Sequence of chain 1.A:
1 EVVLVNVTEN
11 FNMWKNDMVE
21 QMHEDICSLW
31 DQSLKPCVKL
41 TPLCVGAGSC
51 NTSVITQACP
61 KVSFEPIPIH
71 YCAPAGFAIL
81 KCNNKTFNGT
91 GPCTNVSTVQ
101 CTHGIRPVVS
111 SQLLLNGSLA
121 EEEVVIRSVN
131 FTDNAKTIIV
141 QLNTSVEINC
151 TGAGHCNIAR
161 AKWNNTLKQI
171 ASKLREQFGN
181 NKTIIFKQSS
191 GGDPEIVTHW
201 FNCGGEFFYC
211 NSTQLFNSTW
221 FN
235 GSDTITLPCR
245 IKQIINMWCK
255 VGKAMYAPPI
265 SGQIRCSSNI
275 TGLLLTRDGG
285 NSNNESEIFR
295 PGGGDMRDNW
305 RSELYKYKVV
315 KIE

Binding-site contacts:
Ligand atom C5 contacts residue ASN288 of chain 1.A at 3.5 Å.
Ligand atom C5 contacts residue SER286 of chain 1.A at 3.8 Å.
Ligand atom C2 contacts residue ASN287 of chain 1.A at 4.1 Å.
Ligand atom C1 contacts residue ASN288 of chain 1.A at 1.4 Å.
Ligand atom C4 contacts residue ASN288 of chain 1.A at 3.9 Å.
Ligand atom C7 contacts residue ASN288 of chain 1.A at 3.6 Å.
Ligand atom C6 contacts residue ASN288 of chain 1.A at 4.4 Å.
Ligand atom C4 contacts residue SER286 of chain 1.A at 3.2 Å.
Ligand atom N2 contacts residue ASN287 of chain 1.A at 4.3 Å.
Ligand atom O3 contacts residue ASN288 of chain 1.A at 4.2 Å.
Ligand atom O4 contacts residue SER286 of chain 1.A at 3.6 Å.
Ligand atom C3 contacts residue ASN288 of chain 1.A at 3.7 Å.
Ligand atom N2 contacts residue ASN288 of chain 1.A at 3.1 Å (h-bond).
Ligand atom C3 contacts residue ASN287 of chain 1.A at 4.1 Å.
Ligand atom O3 contacts residue SER286 of chain 1.A at 4.4 Å.
Ligand atom C6 contacts residue SER286 of chain 1.A at 3.6 Å.
Ligand atom O5 contacts residue SER286 of chain 1.A at 4.0 Å.
Ligand atom O5 contacts residue ASN288 of chain 1.A at 2.2 Å (h-bond).
Ligand atom C3 contacts residue SER286 of chain 1.A at 4.3 Å.
Ligand atom O7 contacts residue ASN288 of chain 1.A at 3.7 Å.
Ligand atom O3 contacts residue ASN287 of chain 1.A at 3.0 Å (h-bond).
Ligand atom O6 contacts residue ASN288 of chain 1.A at 3.9 Å.
Ligand atom O6 contacts residue SER286 of chain 1.A at 4.1 Å.
Ligand atom C2 contacts residue ASN288 of chain 1.A at 2.3 Å.

This protein binds this small molecule.
Small molecule (SMILES): CC(=O)N[C@@H]1[C@@H](O)[C@H](O)[C@@H](CO)O[C@H]1O